Binding-site contacts:
Ligand atom OP1 contacts residue ASN55 of chain 24.D at 3.3 Å (h-bond).
Ligand atom N6 contacts residue THR45 of chain 25.C at 2.9 Å (h-bond).
Ligand atom OP1 contacts residue SER51 of chain 24.D at 2.7 Å (h-bond).
Ligand atom OP2 contacts residue LYS43 of chain 25.C at 3.2 Å (salt-bridge).
Ligand atom C4' contacts residue TYR85 of chain 25.C at 3.3 Å (hydrophobic).
Ligand atom O3' contacts residue SER51 of chain 24.D at 3.5 Å (h-bond).
Ligand atom P contacts residue TYR85 of chain 25.C at 3.5 Å.
Ligand atom OP2 contacts residue LYS57 of chain 24.D at 2.7 Å (salt-bridge).
Ligand atom C2' contacts residue TYR85 of chain 25.C at 3.4 Å (hydrophobic).
Ligand atom C5 contacts residue THR45 of chain 25.C at 3.3 Å.
Ligand atom OP1 contacts residue SER51 of chain 24.D at 3.3 Å.
Ligand atom O2' contacts residue GLU63 of chain 25.C at 3.0 Å (salt-bridge).
Ligand atom OP2 contacts residue TYR85 of chain 25.C at 2.5 Å (h-bond).
Ligand atom N1 contacts residue TYR85 of chain 25.C at 3.6 Å.
Ligand atom O2 contacts residue ASN87 of chain 25.C at 3.2 Å (h-bond).
Ligand atom OP2 contacts residue LYS57 of chain 24.D at 3.4 Å.
Ligand atom N1 contacts residue SER47 of chain 25.C at 2.7 Å (h-bond).
Ligand atom C5 contacts residue TYR85 of chain 25.C at 3.5 Å (hydrophobic).
Ligand atom OP2 contacts residue ARG49 of chain 24.D at 2.4 Å (salt-bridge).
Ligand atom C5' contacts residue TYR85 of chain 25.C at 3.1 Å (hydrophobic).
Ligand atom C6 contacts residue TYR85 of chain 25.C at 3.5 Å (hydrophobic).
Ligand atom OP1 contacts residue ARG49 of chain 24.D at 2.5 Å (salt-bridge).
Ligand atom P contacts residue ARG49 of chain 24.D at 2.9 Å.
Ligand atom O2' contacts residue TYR85 of chain 25.C at 3.5 Å.
Ligand atom C2 contacts residue SER47 of chain 25.C at 3.0 Å.
Ligand atom N6 contacts residue CYS46 of chain 25.C at 3.4 Å (h-bond).
Ligand atom N7 contacts residue THR45 of chain 25.C at 2.6 Å (h-bond).
Ligand atom N1 contacts residue THR59 of chain 25.C at 3.6 Å.
Ligand atom O4' contacts residue LYS61 of chain 25.C at 3.1 Å (salt-bridge).
Ligand atom O3' contacts residue TYR85 of chain 25.C at 3.6 Å.
Ligand atom P contacts residue SER51 of chain 24.D at 3.4 Å.
Ligand atom C2' contacts residue GLU63 of chain 25.C at 3.5 Å.
Ligand atom C5' contacts residue SER51 of chain 24.D at 3.5 Å.
Ligand atom OP2 contacts residue SER51 of chain 24.D at 3.2 Å (h-bond).
Ligand atom OP1 contacts residue SER52 of chain 24.D at 3.0 Å.
Ligand atom C4 contacts residue TYR85 of chain 25.C at 3.5 Å (hydrophobic).
Ligand atom C3' contacts residue TYR85 of chain 25.C at 3.3 Å (hydrophobic).
Ligand atom C6 contacts residue THR45 of chain 25.C at 3.5 Å.
Ligand atom OP2 contacts residue ASN55 of chain 24.D at 3.2 Å (h-bond).
Ligand atom N6 contacts residue THR59 of chain 25.C at 2.9 Å (h-bond).

The protein below binds the small molecule below.
Small molecule (SMILES): Nc1ccn([C@@H]2O[C@H](CO[P](=O)(O)O[C@H]3[C@@H](O)[C@H](n4ccc(N)nc4=O)O[C@@H]3CO[P](=O)(O)O[C@H]3[C@@H](O)[C@H](n4cnc5c(N)ncnc54)O[C@@H]3CO[P](=O)(O)O[C@H]3[C@@H](O)[C@H](n4ccc(N)nc4=O)O[C@@H]3CO[P](=O)(O)O[C@H]3[C@@H](O)[C@H](n4ccc(=O)[nH]c4=O)O[C@@H]3CO[P](=O)(O)O[C@H]3[C@@H](O)[C@H](n4cnc5c(N)ncnc54)O[C@@H]3CO[P](=O)(O)O[C@H]3[C@@H](O)[C@H](n4cnc5c(=O)nc(N)[nH]c54)O[C@@H]3CO[P](=O)(O)O[C@H]3[C@@H](O)[C@H](n4cnc5c(=O)nc(N)[nH]c54)O[C@@H]3CO)[C@@H](O)[C@H]2O)c(=O)n1

Sequence of chain 24.D:
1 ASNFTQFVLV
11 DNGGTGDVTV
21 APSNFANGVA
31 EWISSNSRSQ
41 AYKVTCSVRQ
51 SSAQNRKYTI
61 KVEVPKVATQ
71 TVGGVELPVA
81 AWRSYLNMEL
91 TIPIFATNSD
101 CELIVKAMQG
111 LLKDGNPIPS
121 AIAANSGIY

Sequence of chain 25.C:
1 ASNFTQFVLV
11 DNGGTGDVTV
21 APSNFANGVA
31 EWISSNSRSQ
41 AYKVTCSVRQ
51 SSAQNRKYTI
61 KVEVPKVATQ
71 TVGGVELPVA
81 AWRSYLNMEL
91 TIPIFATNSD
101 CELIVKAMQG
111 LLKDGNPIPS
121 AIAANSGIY